Sequence of chain 1.C:
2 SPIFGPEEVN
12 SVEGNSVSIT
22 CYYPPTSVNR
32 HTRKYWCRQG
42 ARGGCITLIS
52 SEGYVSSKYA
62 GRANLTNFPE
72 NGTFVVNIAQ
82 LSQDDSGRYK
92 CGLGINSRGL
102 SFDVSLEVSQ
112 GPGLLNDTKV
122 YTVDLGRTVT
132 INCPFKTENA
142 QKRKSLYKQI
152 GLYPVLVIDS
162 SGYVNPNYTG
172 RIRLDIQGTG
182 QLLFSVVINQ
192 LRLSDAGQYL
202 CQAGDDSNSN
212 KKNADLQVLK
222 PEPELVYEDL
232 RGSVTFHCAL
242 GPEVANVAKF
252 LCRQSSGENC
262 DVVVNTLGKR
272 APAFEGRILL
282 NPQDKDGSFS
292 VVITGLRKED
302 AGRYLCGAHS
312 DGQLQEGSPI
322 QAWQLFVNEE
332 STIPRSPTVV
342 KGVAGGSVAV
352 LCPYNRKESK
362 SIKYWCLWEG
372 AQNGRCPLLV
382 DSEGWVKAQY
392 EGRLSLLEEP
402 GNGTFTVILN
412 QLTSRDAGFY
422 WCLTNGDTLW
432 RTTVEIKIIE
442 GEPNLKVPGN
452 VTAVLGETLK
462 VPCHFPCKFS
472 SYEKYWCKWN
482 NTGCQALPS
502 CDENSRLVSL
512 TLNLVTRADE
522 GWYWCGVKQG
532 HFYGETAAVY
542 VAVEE

The protein below binds the small molecule below.
Small molecule (SMILES): CC(=O)N[C@@H]1[C@@H](O)[C@H](O)[C@@H](CO)O[C@H]1O

Binding-site contacts:
Ligand atom C6 contacts residue ASN78 of chain 1.C at 4.3 Å.
Ligand atom C1 contacts residue ASN78 of chain 1.C at 4.2 Å.
Ligand atom C3 contacts residue ASN65 of chain 1.C at 3.8 Å.
Ligand atom O6 contacts residue ALA80 of chain 1.C at 3.7 Å.
Ligand atom O5 contacts residue ASN65 of chain 1.C at 2.4 Å (h-bond).
Ligand atom O6 contacts residue ASN65 of chain 1.C at 3.8 Å.
Ligand atom C7 contacts residue ASN65 of chain 1.C at 3.1 Å.
Ligand atom C2 contacts residue ASN65 of chain 1.C at 2.5 Å.
Ligand atom C5 contacts residue ASN65 of chain 1.C at 3.7 Å.
Ligand atom C6 contacts residue ALA80 of chain 1.C at 4.5 Å (hydrophobic).
Ligand atom C5 contacts residue ASN78 of chain 1.C at 3.9 Å.
Ligand atom C8 contacts residue ASN65 of chain 1.C at 4.3 Å.
Ligand atom N2 contacts residue ASN65 of chain 1.C at 2.9 Å (h-bond).
Ligand atom C4 contacts residue ASN65 of chain 1.C at 4.2 Å.
Ligand atom C6 contacts residue ASN65 of chain 1.C at 4.4 Å.
Ligand atom C1 contacts residue ASN65 of chain 1.C at 1.4 Å.
Ligand atom O6 contacts residue ASN78 of chain 1.C at 4.3 Å.
Ligand atom O5 contacts residue ASN78 of chain 1.C at 4.0 Å.
Ligand atom O7 contacts residue ASN65 of chain 1.C at 3.0 Å (h-bond).